The protein below binds the small molecule below.
Small molecule (SMILES): Nc1ccn([C@@H]2O[C@H](CO[P](=O)(O)O[C@H]3[C@@H](O)[C@H](n4cnc5c(N)ncnc54)O[C@@H]3CO[P](=O)(O)O[C@H]3[C@@H](O)[C@H](n4cnc5c(N)ncnc54)O[C@@H]3CO[P](=O)(O)O[C@H]3[C@@H](O)[C@H](n4ccc(=O)[nH]c4=O)O[C@@H]3CO[P](=O)(O)O[C@H]3[C@@H](O)[C@H](n4ccc(N)nc4=O)O[C@@H]3CO[P](=O)(O)O[C@H]3[C@@H](O)[C@H](n4cnc5c(N)ncnc54)O[C@@H]3CO[P](=O)(O)O[C@H]3[C@@H](O)[C@H](n4ccc(=O)[nH]c4=O)O[C@@H]3COP(=O)(O)O)[C@@H](OP(=O)(O)O)[C@H]2O)c(=O)n1

Binding-site contacts:
Ligand atom N6 contacts residue ILE47 of chain 1.G at 3.1 Å (h-bond).
Ligand atom OP1 contacts residue ARG30 of chain 1.G at 2.5 Å (salt-bridge).
Ligand atom O4' contacts residue GLY31 of chain 1.G at 3.3 Å.
Ligand atom N1 contacts residue ILE47 of chain 1.G at 3.1 Å (h-bond).
Ligand atom O4 contacts residue GLN106 of chain 1.G at 2.8 Å (h-bond).
Ligand atom O2 contacts residue LYS110 of chain 1.G at 3.1 Å.
Ligand atom N3 contacts residue LEU34 of chain 1.G at 3.4 Å.
Ligand atom OP1 contacts residue ARG125 of chain 1.G at 3.2 Å (salt-bridge).
Ligand atom O2 contacts residue PRO29 of chain 1.G at 3.2 Å.
Ligand atom N3 contacts residue GLU104 of chain 1.G at 3.2 Å (salt-bridge).
Ligand atom C2 contacts residue GLY24 of chain 1.G at 3.1 Å.
Ligand atom C4' contacts residue ARG30 of chain 1.G at 3.4 Å.
Ligand atom C4 contacts residue ASN107 of chain 1.G at 3.4 Å.
Ligand atom O2 contacts residue LYS110 of chain 1.G at 3.0 Å (salt-bridge).
Ligand atom N6 contacts residue ARG115 of chain 1.G at 3.1 Å (salt-bridge).
Ligand atom O2 contacts residue ARG48 of chain 1.G at 2.5 Å (salt-bridge).
Ligand atom C5 contacts residue GLY105 of chain 1.G at 3.2 Å.
Ligand atom O4 contacts residue ASN107 of chain 1.G at 2.4 Å (h-bond).
Ligand atom C5 contacts residue ASN107 of chain 1.G at 3.4 Å.
Ligand atom O2' contacts residue ARG35 of chain 1.G at 2.9 Å (salt-bridge).
Ligand atom O4' contacts residue LEU114 of chain 1.G at 3.1 Å.
Ligand atom O2' contacts residue GLY28 of chain 1.G at 2.9 Å (h-bond).
Ligand atom O2 contacts residue GLN113 of chain 1.G at 3.2 Å.
Ligand atom N3 contacts residue GLY24 of chain 1.G at 3.1 Å (h-bond).
Ligand atom OP2 contacts residue LYS44 of chain 1.G at 2.3 Å (salt-bridge).
Ligand atom O4 contacts residue GLY105 of chain 1.G at 2.9 Å (h-bond).
Ligand atom N3 contacts residue GLN113 of chain 1.G at 2.8 Å (h-bond).
Ligand atom N3 contacts residue LYS110 of chain 1.G at 3.4 Å (salt-bridge).
Ligand atom N6 contacts residue ARG48 of chain 1.G at 3.4 Å (salt-bridge).
Ligand atom N3 contacts residue ARG48 of chain 1.G at 3.3 Å (salt-bridge).
Ligand atom N7 contacts residue ARG125 of chain 1.G at 3.4 Å (salt-bridge).
Ligand atom C4 contacts residue GLY105 of chain 1.G at 3.1 Å.
Ligand atom C2 contacts residue LYS54 of chain 1.G at 3.2 Å.
Ligand atom O4' contacts residue ARG125 of chain 1.G at 3.0 Å (salt-bridge).
Ligand atom C2 contacts residue ARG48 of chain 1.G at 3.2 Å.
Ligand atom O4 contacts residue LEU25 of chain 1.G at 3.1 Å.
Ligand atom O2' contacts residue PRO63 of chain 1.G at 3.1 Å.
Ligand atom O2 contacts residue GLY28 of chain 1.G at 3.1 Å.
Ligand atom C2 contacts residue LEU34 of chain 1.G at 3.4 Å (hydrophobic).
Ligand atom O2' contacts residue LEU114 of chain 1.G at 2.6 Å (h-bond).

Sequence of chain 1.G:
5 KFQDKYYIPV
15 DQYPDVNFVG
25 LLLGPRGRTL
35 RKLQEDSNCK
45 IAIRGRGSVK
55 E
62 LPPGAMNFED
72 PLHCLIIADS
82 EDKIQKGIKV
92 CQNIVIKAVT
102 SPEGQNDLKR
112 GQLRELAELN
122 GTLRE